The protein below binds the small molecule below.
Small molecule (SMILES): CC(=O)N[C@@H]1[C@@H](O)[C@H](O)[C@@H](CO)O[C@H]1O

Sequence of chain 1.A:
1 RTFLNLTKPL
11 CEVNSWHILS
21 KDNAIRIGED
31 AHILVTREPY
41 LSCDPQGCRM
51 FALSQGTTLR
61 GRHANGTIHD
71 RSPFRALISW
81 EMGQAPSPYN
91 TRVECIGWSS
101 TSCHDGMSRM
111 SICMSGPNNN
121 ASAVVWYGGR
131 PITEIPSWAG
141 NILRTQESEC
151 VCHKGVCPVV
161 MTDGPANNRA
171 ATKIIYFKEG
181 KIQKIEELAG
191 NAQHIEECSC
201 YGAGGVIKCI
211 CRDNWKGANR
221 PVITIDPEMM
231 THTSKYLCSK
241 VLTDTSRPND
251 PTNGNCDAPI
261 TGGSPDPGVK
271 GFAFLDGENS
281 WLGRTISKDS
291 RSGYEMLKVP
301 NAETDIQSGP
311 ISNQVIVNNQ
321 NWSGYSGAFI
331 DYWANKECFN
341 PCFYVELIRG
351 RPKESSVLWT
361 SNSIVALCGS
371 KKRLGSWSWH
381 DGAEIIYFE

Binding-site contacts:
Ligand atom C7 contacts residue ASN5 of chain 1.A at 3.3 Å.
Ligand atom C8 contacts residue ASN5 of chain 1.A at 4.4 Å.
Ligand atom C8 contacts residue LYS154 of chain 1.A at 4.5 Å.
Ligand atom C3 contacts residue ASN5 of chain 1.A at 4.1 Å.
Ligand atom O5 contacts residue ASN5 of chain 1.A at 2.8 Å (h-bond).
Ligand atom C8 contacts residue THR7 of chain 1.A at 4.2 Å.
Ligand atom C5 contacts residue ASN5 of chain 1.A at 4.1 Å.
Ligand atom O7 contacts residue LYS154 of chain 1.A at 3.1 Å (salt-bridge).
Ligand atom C2 contacts residue ASN5 of chain 1.A at 2.7 Å.
Ligand atom C1 contacts residue ASN5 of chain 1.A at 1.9 Å.
Ligand atom O7 contacts residue ASN5 of chain 1.A at 3.3 Å (h-bond).
Ligand atom N2 contacts residue ASN5 of chain 1.A at 3.0 Å (h-bond).
Ligand atom C7 contacts residue LYS154 of chain 1.A at 4.1 Å.